This small molecule binds to this protein.
Small molecule (SMILES): CC(=O)N[C@@H]1[C@@H](O)[C@H](O)[C@@H](CO)O[C@H]1O

Sequence of chain 54.E:
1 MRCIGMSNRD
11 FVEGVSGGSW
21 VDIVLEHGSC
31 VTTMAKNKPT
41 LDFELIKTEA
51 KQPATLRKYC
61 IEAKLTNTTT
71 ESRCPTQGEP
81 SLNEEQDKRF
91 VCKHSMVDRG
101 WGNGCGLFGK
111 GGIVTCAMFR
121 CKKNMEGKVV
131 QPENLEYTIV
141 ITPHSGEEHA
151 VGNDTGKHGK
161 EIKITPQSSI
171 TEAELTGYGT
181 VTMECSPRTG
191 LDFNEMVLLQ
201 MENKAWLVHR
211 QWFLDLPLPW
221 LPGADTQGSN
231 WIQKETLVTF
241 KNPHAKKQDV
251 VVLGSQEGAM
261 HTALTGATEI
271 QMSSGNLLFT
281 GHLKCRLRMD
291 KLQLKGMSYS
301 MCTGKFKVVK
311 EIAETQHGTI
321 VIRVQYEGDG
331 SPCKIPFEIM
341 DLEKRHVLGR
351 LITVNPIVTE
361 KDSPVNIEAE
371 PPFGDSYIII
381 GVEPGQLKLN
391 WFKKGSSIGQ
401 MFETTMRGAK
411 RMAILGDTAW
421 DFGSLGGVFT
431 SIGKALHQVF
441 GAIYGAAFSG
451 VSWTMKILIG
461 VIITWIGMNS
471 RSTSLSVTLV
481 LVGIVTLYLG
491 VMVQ

Binding-site contacts:
Ligand atom C6 contacts residue THR155 of chain 1.E at 4.4 Å.
Ligand atom C3 contacts residue ASN153 of chain 1.E at 3.8 Å.
Ligand atom C2 contacts residue HIS149 of chain 1.E at 3.6 Å.
Ligand atom C5 contacts residue HIS158 of chain 1.E at 4.3 Å.
Ligand atom C5 contacts residue THR155 of chain 1.E at 3.9 Å.
Ligand atom O5 contacts residue ASN153 of chain 1.E at 2.4 Å (h-bond).
Ligand atom C6 contacts residue HIS158 of chain 1.E at 4.4 Å.
Ligand atom C1 contacts residue THR155 of chain 1.E at 3.9 Å.
Ligand atom C6 contacts residue LYS157 of chain 1.E at 4.2 Å.
Ligand atom C1 contacts residue ASN153 of chain 1.E at 1.4 Å.
Ligand atom O7 contacts residue THR155 of chain 1.E at 4.1 Å.
Ligand atom O3 contacts residue HIS149 of chain 1.E at 4.1 Å.
Ligand atom O5 contacts residue GLY156 of chain 1.E at 4.3 Å.
Ligand atom O5 contacts residue THR155 of chain 1.E at 3.8 Å.
Ligand atom O7 contacts residue ASN153 of chain 1.E at 3.8 Å.
Ligand atom N2 contacts residue HIS149 of chain 1.E at 3.4 Å.
Ligand atom C1 contacts residue HIS149 of chain 1.E at 4.2 Å.
Ligand atom O6 contacts residue LYS157 of chain 1.E at 4.2 Å.
Ligand atom C7 contacts residue ASN153 of chain 1.E at 3.5 Å.
Ligand atom C4 contacts residue ASN153 of chain 1.E at 4.2 Å.
Ligand atom C8 contacts residue GLY102 of chain 54.E at 4.2 Å.
Ligand atom O5 contacts residue HIS158 of chain 1.E at 3.1 Å.
Ligand atom C5 contacts residue ASN153 of chain 1.E at 3.7 Å.
Ligand atom C2 contacts residue ASN153 of chain 1.E at 2.5 Å.
Ligand atom C1 contacts residue HIS158 of chain 1.E at 3.8 Å.
Ligand atom O6 contacts residue HIS158 of chain 1.E at 3.8 Å.
Ligand atom N2 contacts residue ASN153 of chain 1.E at 2.9 Å (h-bond).

Sequence of chain 1.E:
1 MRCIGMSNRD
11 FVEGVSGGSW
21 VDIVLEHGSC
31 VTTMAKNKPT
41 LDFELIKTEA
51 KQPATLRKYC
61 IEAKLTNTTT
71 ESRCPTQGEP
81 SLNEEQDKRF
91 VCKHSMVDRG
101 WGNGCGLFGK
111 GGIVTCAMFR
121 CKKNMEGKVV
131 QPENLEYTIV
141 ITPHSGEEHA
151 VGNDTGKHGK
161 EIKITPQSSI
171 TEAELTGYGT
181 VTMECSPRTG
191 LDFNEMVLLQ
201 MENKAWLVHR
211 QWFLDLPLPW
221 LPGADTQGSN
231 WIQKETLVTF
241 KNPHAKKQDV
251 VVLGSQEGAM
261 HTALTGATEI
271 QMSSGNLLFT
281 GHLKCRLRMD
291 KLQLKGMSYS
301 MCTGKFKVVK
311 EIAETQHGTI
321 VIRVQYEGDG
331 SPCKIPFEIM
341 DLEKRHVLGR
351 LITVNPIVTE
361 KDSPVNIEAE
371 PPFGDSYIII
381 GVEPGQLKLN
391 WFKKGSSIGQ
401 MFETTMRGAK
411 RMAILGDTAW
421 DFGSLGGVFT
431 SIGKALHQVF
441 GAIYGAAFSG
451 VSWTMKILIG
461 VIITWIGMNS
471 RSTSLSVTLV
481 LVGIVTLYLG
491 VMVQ